Sequence of chain 1.A:
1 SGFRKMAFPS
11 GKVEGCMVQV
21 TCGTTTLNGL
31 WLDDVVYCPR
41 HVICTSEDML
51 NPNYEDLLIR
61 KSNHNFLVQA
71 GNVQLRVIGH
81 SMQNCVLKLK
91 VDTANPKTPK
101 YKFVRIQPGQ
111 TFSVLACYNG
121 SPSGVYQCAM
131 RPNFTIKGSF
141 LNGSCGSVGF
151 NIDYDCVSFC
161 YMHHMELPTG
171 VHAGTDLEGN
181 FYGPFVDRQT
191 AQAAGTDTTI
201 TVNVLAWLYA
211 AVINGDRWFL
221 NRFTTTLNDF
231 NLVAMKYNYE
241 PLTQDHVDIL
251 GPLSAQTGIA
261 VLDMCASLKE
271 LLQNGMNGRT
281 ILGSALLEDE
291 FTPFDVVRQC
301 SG

Sequence of chain 1.B:
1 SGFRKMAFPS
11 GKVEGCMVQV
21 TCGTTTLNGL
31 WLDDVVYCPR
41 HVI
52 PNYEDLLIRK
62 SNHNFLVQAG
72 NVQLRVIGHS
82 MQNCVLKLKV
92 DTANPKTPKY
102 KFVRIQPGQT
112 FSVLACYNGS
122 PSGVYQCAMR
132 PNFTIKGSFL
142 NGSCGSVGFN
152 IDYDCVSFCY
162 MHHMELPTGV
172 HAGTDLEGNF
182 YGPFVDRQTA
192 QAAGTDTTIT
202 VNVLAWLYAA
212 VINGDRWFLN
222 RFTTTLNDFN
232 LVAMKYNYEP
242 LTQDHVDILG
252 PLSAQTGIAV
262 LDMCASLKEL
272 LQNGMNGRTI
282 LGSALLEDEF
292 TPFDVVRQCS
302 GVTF

The small molecule below binds the protein below.
Small molecule (SMILES): O=C1N(c2cncc3ccccc23)CCC[C@]12CCOc1ccc(Cl)cc12

Binding-site contacts:
Ligand atom CL contacts residue HIS164 of chain 1.B at 3.6 Å.
Ligand atom N1 contacts residue MET165 of chain 1.B at 4.0 Å.
Ligand atom C21 contacts residue MET165 of chain 1.B at 3.4 Å (hydrophobic).
Ligand atom N1 contacts residue SER144 of chain 1.B at 4.0 Å.
Ligand atom C8 contacts residue ASN142 of chain 1.B at 4.0 Å.
Ligand atom C9 contacts residue ASN142 of chain 1.B at 3.7 Å.
Ligand atom C9 contacts residue CYS145 of chain 1.B at 3.6 Å (hydrophobic).
Ligand atom C1 contacts residue ASP187 of chain 1.B at 3.8 Å.
Ligand atom C contacts residue HIS164 of chain 1.B at 4.0 Å.
Ligand atom C1 contacts residue ARG188 of chain 1.B at 3.5 Å.
Ligand atom CL contacts residue MET165 of chain 1.B at 3.6 Å.
Ligand atom N1 contacts residue HIS163 of chain 1.B at 2.7 Å (h-bond).
Ligand atom C21 contacts residue HIS164 of chain 1.B at 3.5 Å.
Ligand atom C1 contacts residue MET165 of chain 1.B at 3.8 Å (hydrophobic).
Ligand atom C4 contacts residue GLN189 of chain 1.B at 3.5 Å.
Ligand atom C2 contacts residue GLN189 of chain 1.B at 3.7 Å.
Ligand atom C13 contacts residue HIS163 of chain 1.B at 3.7 Å.
Ligand atom C12 contacts residue CYS145 of chain 1.B at 3.7 Å (hydrophobic).
Ligand atom C14 contacts residue LEU141 of chain 1.B at 3.9 Å (hydrophobic).
Ligand atom C2 contacts residue ARG188 of chain 1.B at 3.6 Å.
Ligand atom C13 contacts residue LEU141 of chain 1.B at 3.7 Å (hydrophobic).
Ligand atom O contacts residue GLN189 of chain 1.B at 3.1 Å (h-bond).
Ligand atom C contacts residue MET165 of chain 1.B at 3.4 Å (hydrophobic).
Ligand atom C13 contacts residue GLU166 of chain 1.B at 3.6 Å.
Ligand atom O1 contacts residue MET165 of chain 1.B at 3.3 Å.
Ligand atom C15 contacts residue ASN142 of chain 1.B at 3.8 Å.
Ligand atom C15 contacts residue PHE140 of chain 1.B at 3.6 Å (hydrophobic).
Ligand atom CL contacts residue ASP187 of chain 1.B at 3.4 Å.
Ligand atom C14 contacts residue GLU166 of chain 1.B at 3.7 Å.
Ligand atom C12 contacts residue HIS163 of chain 1.B at 3.4 Å.
Ligand atom CL contacts residue HIS41 of chain 1.B at 3.5 Å.
Ligand atom C2 contacts residue DMS1 of chain 1.O at 3.5 Å.
Ligand atom C15 contacts residue GLU166 of chain 1.B at 3.3 Å.
Ligand atom C15 contacts residue LEU141 of chain 1.B at 3.8 Å (hydrophobic).
Ligand atom O1 contacts residue GLU166 of chain 1.B at 3.0 Å (salt-bridge).
Ligand atom C12 contacts residue GLU166 of chain 1.B at 3.7 Å.
Ligand atom C12 contacts residue MET165 of chain 1.B at 3.8 Å (hydrophobic).
Ligand atom N1 contacts residue GLU166 of chain 1.B at 3.9 Å.
Ligand atom C16 contacts residue ASN142 of chain 1.B at 4.0 Å.
Ligand atom C13 contacts residue PHE140 of chain 1.B at 3.7 Å (hydrophobic).